Sequence of chain 1.A:
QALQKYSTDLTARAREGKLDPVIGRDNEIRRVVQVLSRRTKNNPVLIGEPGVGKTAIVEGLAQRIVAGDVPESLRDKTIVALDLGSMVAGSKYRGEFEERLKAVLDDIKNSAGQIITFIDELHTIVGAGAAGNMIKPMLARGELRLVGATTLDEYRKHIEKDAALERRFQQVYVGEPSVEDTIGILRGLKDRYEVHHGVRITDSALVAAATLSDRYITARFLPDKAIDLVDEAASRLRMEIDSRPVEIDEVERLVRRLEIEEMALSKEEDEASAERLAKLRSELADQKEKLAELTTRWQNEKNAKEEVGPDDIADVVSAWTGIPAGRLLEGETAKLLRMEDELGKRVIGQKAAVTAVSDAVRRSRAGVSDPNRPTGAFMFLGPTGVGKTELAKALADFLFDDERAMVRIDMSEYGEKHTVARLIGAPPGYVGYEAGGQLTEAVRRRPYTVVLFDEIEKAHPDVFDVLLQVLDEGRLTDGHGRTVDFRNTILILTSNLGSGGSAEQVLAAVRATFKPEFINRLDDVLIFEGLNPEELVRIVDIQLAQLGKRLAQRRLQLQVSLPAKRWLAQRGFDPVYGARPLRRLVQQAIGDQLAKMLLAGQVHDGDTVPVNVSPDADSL

The small molecule below binds the protein below.
Small molecule (SMILES): Nc1ncnc2c1ncn2[C@@H]1O[C@H](COP(=O)(O)OP(=O)(O)OP(O)(O)=S)[C@@H](O)[C@H]1O

Binding-site contacts:
Ligand atom O3A contacts residue ARG805 of chain 1.A at 3.5 Å (salt-bridge).
Ligand atom C2 contacts residue ARG571 of chain 1.A at 3.1 Å.
Ligand atom PG contacts residue THR609 of chain 1.A at 3.9 Å.
Ligand atom N7 contacts residue VAL611 of chain 1.A at 2.9 Å (h-bond).
Ligand atom O3' contacts residue ARG808 of chain 1.A at 3.2 Å (salt-bridge).
Ligand atom C3' contacts residue ARG808 of chain 1.A at 4.0 Å.
Ligand atom C8 contacts residue VAL611 of chain 1.A at 3.9 Å (hydrophobic).
Ligand atom O1B contacts residue THR614 of chain 1.A at 3.0 Å (h-bond).
Ligand atom S1G contacts residue THR609 of chain 1.A at 3.1 Å (h-bond).
Ligand atom O3B contacts residue GLY610 of chain 1.A at 3.2 Å (h-bond).
Ligand atom N1 contacts residue ILE573 of chain 1.A at 3.3 Å (h-bond).
Ligand atom PB contacts residue LYS613 of chain 1.A at 3.9 Å.
Ligand atom O2B contacts residue GLY612 of chain 1.A at 2.9 Å (h-bond).
Ligand atom O2A contacts residue LYS613 of chain 1.A at 3.8 Å.
Ligand atom O3G contacts residue THR609 of chain 1.A at 4.0 Å.
Ligand atom O2B contacts residue THR614 of chain 1.A at 3.9 Å.
Ligand atom C6 contacts residue ILE764 of chain 1.A at 3.9 Å (hydrophobic).
Ligand atom S1G contacts residue ARG746 of chain 1.B at 3.0 Å (salt-bridge).
Ligand atom O3G contacts residue LYS613 of chain 1.A at 4.0 Å.
Ligand atom O1A contacts residue THR614 of chain 1.A at 3.2 Å.
Ligand atom C6 contacts residue VAL611 of chain 1.A at 3.9 Å (hydrophobic).
Ligand atom O2G contacts residue ARG746 of chain 1.B at 3.8 Å.
Ligand atom C4' contacts residue ARG808 of chain 1.A at 3.8 Å.
Ligand atom N1 contacts residue ARG571 of chain 1.A at 3.5 Å (salt-bridge).
Ligand atom O5' contacts residue ARG805 of chain 1.A at 3.7 Å.
Ligand atom O2A contacts residue GLU615 of chain 1.A at 3.7 Å.
Ligand atom N6 contacts residue VAL611 of chain 1.A at 3.4 Å (h-bond).
Ligand atom O2B contacts residue LYS613 of chain 1.A at 3.1 Å (salt-bridge).
Ligand atom N1 contacts residue VAL572 of chain 1.A at 3.7 Å.
Ligand atom O1B contacts residue LYS613 of chain 1.A at 3.4 Å.
Ligand atom O1A contacts residue GLU615 of chain 1.A at 3.8 Å.
Ligand atom S1G contacts residue ARG805 of chain 1.A at 2.7 Å (salt-bridge).
Ligand atom C5 contacts residue VAL611 of chain 1.A at 3.7 Å (hydrophobic).
Ligand atom N6 contacts residue ILE573 of chain 1.A at 3.0 Å (h-bond).
Ligand atom O2' contacts residue GLU615 of chain 1.A at 3.1 Å (salt-bridge).
Ligand atom N7 contacts residue GLY612 of chain 1.A at 3.7 Å.
Ligand atom O2B contacts residue VAL611 of chain 1.A at 3.4 Å (h-bond).
Ligand atom C6 contacts residue ILE573 of chain 1.A at 3.9 Å (hydrophobic).
Ligand atom O2A contacts residue GLY612 of chain 1.A at 3.2 Å.
Ligand atom C2' contacts residue GLU615 of chain 1.A at 3.4 Å.

Sequence of chain 1.B:
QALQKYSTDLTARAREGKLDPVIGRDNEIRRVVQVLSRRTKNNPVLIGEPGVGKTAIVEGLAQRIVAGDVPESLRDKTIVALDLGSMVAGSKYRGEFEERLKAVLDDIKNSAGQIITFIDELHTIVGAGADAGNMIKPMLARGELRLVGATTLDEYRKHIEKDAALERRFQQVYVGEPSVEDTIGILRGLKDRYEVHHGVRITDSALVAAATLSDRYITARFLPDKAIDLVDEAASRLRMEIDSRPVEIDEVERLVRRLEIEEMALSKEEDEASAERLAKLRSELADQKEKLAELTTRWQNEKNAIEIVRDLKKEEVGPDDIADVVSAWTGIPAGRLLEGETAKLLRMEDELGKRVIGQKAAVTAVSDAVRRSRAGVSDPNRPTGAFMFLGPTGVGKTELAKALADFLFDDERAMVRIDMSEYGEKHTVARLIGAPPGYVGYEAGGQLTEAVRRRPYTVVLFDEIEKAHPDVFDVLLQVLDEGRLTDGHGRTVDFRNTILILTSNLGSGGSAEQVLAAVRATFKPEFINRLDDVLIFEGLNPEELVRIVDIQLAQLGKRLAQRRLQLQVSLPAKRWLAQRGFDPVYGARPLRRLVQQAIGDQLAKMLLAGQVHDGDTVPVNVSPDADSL